A protein and the small-molecule ligand that binds it are described below.
Small molecule (SMILES): C[C@H](NC(=O)[C@H](CCC(N)=O)NC(=O)CN)C(=O)N[C@@H](CCCN=C(N)N)C(=O)N[C@@H](CCCN=C(N)N)C(=O)N[C@H](C=O)CO

Binding-site contacts:
Ligand atom O contacts residue GLU214 of chain 1.K at 4.0 Å.
Ligand atom NH1 contacts residue VAL198 of chain 1.K at 4.1 Å.
Ligand atom CZ contacts residue GLU222 of chain 1.K at 3.6 Å.
Ligand atom CZ contacts residue GLU199 of chain 1.K at 3.7 Å.
Ligand atom CD contacts residue ASP137 of chain 1.K at 4.2 Å.
Ligand atom O contacts residue GLU195 of chain 1.K at 3.0 Å (salt-bridge).
Ligand atom O contacts residue GLU222 of chain 1.K at 3.4 Å (salt-bridge).
Ligand atom CD contacts residue HIS135 of chain 1.K at 4.0 Å.
Ligand atom CZ contacts residue ASP137 of chain 1.K at 4.0 Å.
Ligand atom NH1 contacts residue GLU199 of chain 1.K at 4.2 Å.
Ligand atom N contacts residue GLU214 of chain 1.K at 3.4 Å (salt-bridge).
Ligand atom CB contacts residue PRO193 of chain 1.K at 3.9 Å (hydrophobic).
Ligand atom NE contacts residue ASP137 of chain 1.K at 3.6 Å (salt-bridge).
Ligand atom NH2 contacts residue ASP137 of chain 1.K at 3.6 Å (salt-bridge).
Ligand atom NH1 contacts residue ALA197 of chain 1.K at 3.5 Å.
Ligand atom NE contacts residue ASP138 of chain 1.K at 3.0 Å (salt-bridge).
Ligand atom CD contacts residue ASP138 of chain 1.K at 4.0 Å.
Ligand atom N contacts residue GLU195 of chain 1.K at 4.1 Å.
Ligand atom C contacts residue GLU195 of chain 1.K at 3.4 Å.
Ligand atom N contacts residue GLU221 of chain 1.K at 3.9 Å.
Ligand atom NH1 contacts residue GLU222 of chain 1.K at 2.7 Å (salt-bridge).
Ligand atom CA contacts residue GLU195 of chain 1.K at 3.8 Å.
Ligand atom NH2 contacts residue ASP138 of chain 1.K at 3.1 Å (salt-bridge).
Ligand atom CG contacts residue GLU214 of chain 1.K at 3.9 Å.
Ligand atom O contacts residue ALA194 of chain 1.K at 3.5 Å.
Ligand atom C contacts residue GLU195 of chain 1.K at 4.0 Å.
Ligand atom CB contacts residue GLU195 of chain 1.K at 3.9 Å.
Ligand atom CA contacts residue GLU214 of chain 1.K at 3.6 Å.
Ligand atom CD contacts residue ALA197 of chain 1.K at 4.0 Å (hydrophobic).
Ligand atom NH1 contacts residue GLU214 of chain 1.K at 3.6 Å.
Ligand atom NH2 contacts residue GLU199 of chain 1.K at 2.5 Å (salt-bridge).
Ligand atom NH2 contacts residue LEU224 of chain 1.K at 4.1 Å.
Ligand atom CZ contacts residue ASP138 of chain 1.K at 3.6 Å.
Ligand atom OG contacts residue PRO193 of chain 1.K at 3.4 Å (h-bond).
Ligand atom CZ contacts residue ALA197 of chain 1.K at 3.7 Å (hydrophobic).
Ligand atom CD contacts residue GLU214 of chain 1.K at 4.1 Å.
Ligand atom C contacts residue GLU214 of chain 1.K at 3.9 Å.
Ligand atom NH2 contacts residue GLU222 of chain 1.K at 3.0 Å (salt-bridge).
Ligand atom NE contacts residue ALA197 of chain 1.K at 3.9 Å.
Ligand atom CB contacts residue GLU214 of chain 1.K at 3.2 Å.

Sequence of chain 1.K:
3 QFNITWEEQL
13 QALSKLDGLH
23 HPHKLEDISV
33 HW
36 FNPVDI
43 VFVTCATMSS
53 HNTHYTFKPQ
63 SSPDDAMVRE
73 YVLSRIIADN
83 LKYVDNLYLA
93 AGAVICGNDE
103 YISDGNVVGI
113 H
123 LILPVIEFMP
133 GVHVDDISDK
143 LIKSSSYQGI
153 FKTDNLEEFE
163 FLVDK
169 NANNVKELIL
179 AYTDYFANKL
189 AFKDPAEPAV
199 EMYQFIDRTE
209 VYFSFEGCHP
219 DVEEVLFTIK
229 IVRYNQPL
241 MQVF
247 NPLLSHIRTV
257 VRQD